Sequence of chain 1.A:
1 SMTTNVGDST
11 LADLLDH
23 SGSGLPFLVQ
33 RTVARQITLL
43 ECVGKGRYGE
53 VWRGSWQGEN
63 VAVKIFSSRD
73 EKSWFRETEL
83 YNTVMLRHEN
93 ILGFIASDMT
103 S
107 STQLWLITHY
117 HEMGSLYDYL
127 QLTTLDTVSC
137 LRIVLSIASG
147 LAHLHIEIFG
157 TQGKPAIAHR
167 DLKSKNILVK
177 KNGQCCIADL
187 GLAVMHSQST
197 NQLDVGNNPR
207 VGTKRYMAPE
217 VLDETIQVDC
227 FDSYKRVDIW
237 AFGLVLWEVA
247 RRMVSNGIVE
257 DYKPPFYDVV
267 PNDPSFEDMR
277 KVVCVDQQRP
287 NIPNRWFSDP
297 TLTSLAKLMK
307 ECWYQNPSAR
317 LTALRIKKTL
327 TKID

Binding-site contacts:
Ligand atom C09 contacts residue TYR50 of chain 1.A at 3.7 Å (hydrophobic).
Ligand atom C23 contacts residue HIS117 of chain 1.A at 3.2 Å.
Ligand atom O19 contacts residue VAL53 of chain 1.A at 3.7 Å.
Ligand atom O25 contacts residue THR114 of chain 1.A at 3.4 Å (h-bond).
Ligand atom O25 contacts residue LEU174 of chain 1.A at 3.3 Å.
Ligand atom C21 contacts residue LEU174 of chain 1.A at 3.8 Å (hydrophobic).
Ligand atom C05 contacts residue VAL45 of chain 1.A at 3.5 Å (hydrophobic).
Ligand atom C10 contacts residue LYS171 of chain 1.A at 3.2 Å.
Ligand atom O25 contacts residue ALA64 of chain 1.A at 3.3 Å.
Ligand atom N03 contacts residue VAL45 of chain 1.A at 3.7 Å.
Ligand atom O24 contacts residue TYR116 of chain 1.A at 3.5 Å.
Ligand atom C18 contacts residue VAL53 of chain 1.A at 3.9 Å (hydrophobic).
Ligand atom C11 contacts residue LYS171 of chain 1.A at 3.3 Å.
Ligand atom O26 contacts residue LYS66 of chain 1.A at 3.2 Å (salt-bridge).
Ligand atom O24 contacts residue HIS117 of chain 1.A at 3.0 Å (h-bond).
Ligand atom C02 contacts residue HIS117 of chain 1.A at 3.4 Å.
Ligand atom C02 contacts residue GLU118 of chain 1.A at 3.8 Å.
Ligand atom C11 contacts residue ASN172 of chain 1.A at 3.6 Å.
Ligand atom C01 contacts residue TYR116 of chain 1.A at 3.6 Å (hydrophobic).
Ligand atom C16 contacts residue LYS66 of chain 1.A at 3.9 Å.
Ligand atom C17 contacts residue LEU94 of chain 1.A at 3.8 Å (hydrophobic).
Ligand atom C20 contacts residue ALA64 of chain 1.A at 3.8 Å (hydrophobic).
Ligand atom C20 contacts residue LEU174 of chain 1.A at 3.4 Å (hydrophobic).
Ligand atom O24 contacts residue ALA64 of chain 1.A at 3.6 Å.
Ligand atom C06 contacts residue VAL45 of chain 1.A at 3.9 Å (hydrophobic).
Ligand atom C01 contacts residue GLU118 of chain 1.A at 3.5 Å.
Ligand atom C12 contacts residue ASN172 of chain 1.A at 3.9 Å.
Ligand atom C18 contacts residue THR114 of chain 1.A at 3.5 Å.
Ligand atom O24 contacts residue HIS115 of chain 1.A at 3.6 Å (h-bond).
Ligand atom O24 contacts residue LEU174 of chain 1.A at 3.9 Å.
Ligand atom C14 contacts residue ALA184 of chain 1.A at 3.5 Å (hydrophobic).
Ligand atom O25 contacts residue HIS115 of chain 1.A at 3.6 Å (h-bond).
Ligand atom N03 contacts residue GLY120 of chain 1.A at 3.5 Å.
Ligand atom C23 contacts residue TYR116 of chain 1.A at 3.7 Å (hydrophobic).
Ligand atom C02 contacts residue GLY120 of chain 1.A at 3.7 Å.
Ligand atom O28 contacts residue LYS171 of chain 1.A at 2.8 Å (salt-bridge).
Ligand atom C07 contacts residue VAL53 of chain 1.A at 3.9 Å (hydrophobic).
Ligand atom C04 contacts residue VAL45 of chain 1.A at 3.8 Å (hydrophobic).
Ligand atom C02 contacts residue TYR116 of chain 1.A at 3.4 Å (hydrophobic).
Ligand atom O27 contacts residue TYR50 of chain 1.A at 3.2 Å.

The protein below binds the small molecule below.
Small molecule (SMILES): CCNc1cc(O)c2c(c1)/C=C/C[C@H](O)[C@H](O)C(=O)/C=C\[C@@H](C)[C@H](C)OC2=O